Sequence of chain 1.A:
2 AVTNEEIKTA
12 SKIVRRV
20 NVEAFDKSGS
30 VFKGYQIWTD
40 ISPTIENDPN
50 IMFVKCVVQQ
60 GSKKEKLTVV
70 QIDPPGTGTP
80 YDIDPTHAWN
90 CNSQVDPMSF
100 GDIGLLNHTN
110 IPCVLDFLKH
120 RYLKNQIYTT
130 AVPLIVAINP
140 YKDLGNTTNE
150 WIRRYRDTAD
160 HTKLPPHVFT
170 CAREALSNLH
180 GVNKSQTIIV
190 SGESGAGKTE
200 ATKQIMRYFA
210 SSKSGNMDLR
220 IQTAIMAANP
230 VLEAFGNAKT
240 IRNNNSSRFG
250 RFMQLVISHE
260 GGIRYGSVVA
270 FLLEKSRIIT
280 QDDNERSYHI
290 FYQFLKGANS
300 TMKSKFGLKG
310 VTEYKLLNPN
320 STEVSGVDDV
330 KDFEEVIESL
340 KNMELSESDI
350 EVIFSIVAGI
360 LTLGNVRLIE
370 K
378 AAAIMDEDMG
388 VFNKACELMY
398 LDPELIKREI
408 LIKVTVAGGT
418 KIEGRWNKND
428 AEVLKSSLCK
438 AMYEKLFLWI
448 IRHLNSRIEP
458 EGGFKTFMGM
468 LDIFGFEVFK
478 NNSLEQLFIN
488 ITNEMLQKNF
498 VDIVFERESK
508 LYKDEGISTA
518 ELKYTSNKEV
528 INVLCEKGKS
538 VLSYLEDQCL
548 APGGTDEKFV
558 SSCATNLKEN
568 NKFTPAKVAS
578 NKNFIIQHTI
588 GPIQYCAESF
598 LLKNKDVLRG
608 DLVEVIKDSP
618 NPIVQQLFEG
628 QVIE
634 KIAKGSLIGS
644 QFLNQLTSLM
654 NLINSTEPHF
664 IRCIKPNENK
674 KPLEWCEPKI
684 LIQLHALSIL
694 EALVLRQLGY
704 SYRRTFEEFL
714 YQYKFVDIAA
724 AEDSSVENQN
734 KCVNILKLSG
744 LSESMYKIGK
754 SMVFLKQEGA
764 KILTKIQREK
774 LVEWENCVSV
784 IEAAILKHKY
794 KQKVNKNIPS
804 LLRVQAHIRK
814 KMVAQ

The small molecule below binds the protein below.
Small molecule (SMILES): COc1ccc(C2(NCc3c[nH]nc3-c3cccs3)CC2)cc1

Binding-site contacts:
Ligand atom C15 contacts residue ARG247 of chain 1.A at 3.9 Å.
Ligand atom C22 contacts residue THR489 of chain 1.A at 3.4 Å.
Ligand atom C09 contacts residue LEU271 of chain 1.A at 3.6 Å (hydrophobic).
Ligand atom N17 contacts residue ILE470 of chain 1.A at 3.5 Å.
Ligand atom C20 contacts residue ILE470 of chain 1.A at 3.5 Å (hydrophobic).
Ligand atom C21 contacts residue ILE486 of chain 1.A at 3.9 Å (hydrophobic).
Ligand atom C22 contacts residue PHE270 of chain 1.A at 3.7 Å (hydrophobic).
Ligand atom C06 contacts residue LEU271 of chain 1.A at 3.4 Å (hydrophobic).
Ligand atom C13 contacts residue GLY249 of chain 1.A at 3.8 Å.
Ligand atom C13 contacts residue PHE248 of chain 1.A at 3.7 Å (hydrophobic).
Ligand atom C18 contacts residue PHE471 of chain 1.A at 3.7 Å (hydrophobic).
Ligand atom C18 contacts residue GLY249 of chain 1.A at 3.9 Å.
Ligand atom C11 contacts residue GLU273 of chain 1.A at 3.7 Å.
Ligand atom C08 contacts residue GLU482 of chain 1.A at 3.5 Å.
Ligand atom C15 contacts residue PHE248 of chain 1.A at 3.0 Å (hydrophobic).
Ligand atom N16 contacts residue PHE471 of chain 1.A at 3.4 Å.
Ligand atom C03 contacts residue GLU482 of chain 1.A at 3.6 Å.
Ligand atom C07 contacts residue GLU482 of chain 1.A at 3.9 Å.
Ligand atom O02 contacts residue PHE485 of chain 1.A at 3.1 Å.
Ligand atom C21 contacts residue THR489 of chain 1.A at 3.4 Å.
Ligand atom C22 contacts residue PHE645 of chain 1.A at 3.9 Å (hydrophobic).
Ligand atom C05 contacts residue LEU271 of chain 1.A at 3.3 Å (hydrophobic).
Ligand atom C15 contacts residue SER246 of chain 1.A at 3.4 Å.
Ligand atom C01 contacts residue PHE485 of chain 1.A at 3.9 Å (hydrophobic).
Ligand atom C01 contacts residue GLU482 of chain 1.A at 3.7 Å.
Ligand atom C14 contacts residue GLY249 of chain 1.A at 3.5 Å.
Ligand atom C15 contacts residue PHE471 of chain 1.A at 3.6 Å (hydrophobic).
Ligand atom C04 contacts residue GLU482 of chain 1.A at 3.8 Å.
Ligand atom C14 contacts residue PHE248 of chain 1.A at 3.4 Å (hydrophobic).
Ligand atom C13 contacts residue LEU271 of chain 1.A at 3.2 Å (hydrophobic).
Ligand atom N17 contacts residue PHE471 of chain 1.A at 3.1 Å (h-bond).
Ligand atom C10 contacts residue PG41 of chain 1.F at 3.7 Å.
Ligand atom S23 contacts residue PHE270 of chain 1.A at 3.7 Å.
Ligand atom N16 contacts residue PHE248 of chain 1.A at 3.2 Å (h-bond).
Ligand atom C15 contacts residue GLY249 of chain 1.A at 3.8 Å.
Ligand atom C08 contacts residue LEU271 of chain 1.A at 3.6 Å (hydrophobic).
Ligand atom C11 contacts residue ARG247 of chain 1.A at 3.5 Å.
Ligand atom N16 contacts residue SER246 of chain 1.A at 3.8 Å.
Ligand atom S23 contacts residue LEU271 of chain 1.A at 3.7 Å.
Ligand atom O02 contacts residue LEU271 of chain 1.A at 3.8 Å.